Binding-site contacts:
Ligand atom N2 contacts residue ASN80 of chain 1.B at 4.3 Å.
Ligand atom C7 contacts residue SER87 of chain 1.B at 3.3 Å.
Ligand atom C7 contacts residue ASN85 of chain 1.B at 3.2 Å.
Ligand atom O5 contacts residue ASN85 of chain 1.B at 2.4 Å (h-bond).
Ligand atom C7 contacts residue SER86 of chain 1.B at 3.8 Å.
Ligand atom C8 contacts residue GLU67 of chain 1.B at 3.9 Å.
Ligand atom C3 contacts residue ASN85 of chain 1.B at 3.8 Å.
Ligand atom C8 contacts residue ASN85 of chain 1.B at 4.3 Å.
Ligand atom N2 contacts residue SER87 of chain 1.B at 4.5 Å.
Ligand atom C5 contacts residue ASN85 of chain 1.B at 3.6 Å.
Ligand atom C2 contacts residue ASN85 of chain 1.B at 2.4 Å.
Ligand atom C1 contacts residue ASN85 of chain 1.B at 1.4 Å.
Ligand atom O7 contacts residue SER87 of chain 1.B at 2.5 Å (h-bond).
Ligand atom C8 contacts residue SER86 of chain 1.B at 3.7 Å.
Ligand atom C8 contacts residue VAL78 of chain 1.B at 3.3 Å (hydrophobic).
Ligand atom C4 contacts residue ASN85 of chain 1.B at 4.2 Å.
Ligand atom N2 contacts residue ASN85 of chain 1.B at 2.9 Å (h-bond).
Ligand atom C1 contacts residue ASN80 of chain 1.B at 4.3 Å.
Ligand atom O7 contacts residue ASN85 of chain 1.B at 3.1 Å (h-bond).
Ligand atom O7 contacts residue SER86 of chain 1.B at 2.9 Å (h-bond).
Ligand atom C8 contacts residue SER87 of chain 1.B at 3.5 Å.

Sequence of chain 1.B:
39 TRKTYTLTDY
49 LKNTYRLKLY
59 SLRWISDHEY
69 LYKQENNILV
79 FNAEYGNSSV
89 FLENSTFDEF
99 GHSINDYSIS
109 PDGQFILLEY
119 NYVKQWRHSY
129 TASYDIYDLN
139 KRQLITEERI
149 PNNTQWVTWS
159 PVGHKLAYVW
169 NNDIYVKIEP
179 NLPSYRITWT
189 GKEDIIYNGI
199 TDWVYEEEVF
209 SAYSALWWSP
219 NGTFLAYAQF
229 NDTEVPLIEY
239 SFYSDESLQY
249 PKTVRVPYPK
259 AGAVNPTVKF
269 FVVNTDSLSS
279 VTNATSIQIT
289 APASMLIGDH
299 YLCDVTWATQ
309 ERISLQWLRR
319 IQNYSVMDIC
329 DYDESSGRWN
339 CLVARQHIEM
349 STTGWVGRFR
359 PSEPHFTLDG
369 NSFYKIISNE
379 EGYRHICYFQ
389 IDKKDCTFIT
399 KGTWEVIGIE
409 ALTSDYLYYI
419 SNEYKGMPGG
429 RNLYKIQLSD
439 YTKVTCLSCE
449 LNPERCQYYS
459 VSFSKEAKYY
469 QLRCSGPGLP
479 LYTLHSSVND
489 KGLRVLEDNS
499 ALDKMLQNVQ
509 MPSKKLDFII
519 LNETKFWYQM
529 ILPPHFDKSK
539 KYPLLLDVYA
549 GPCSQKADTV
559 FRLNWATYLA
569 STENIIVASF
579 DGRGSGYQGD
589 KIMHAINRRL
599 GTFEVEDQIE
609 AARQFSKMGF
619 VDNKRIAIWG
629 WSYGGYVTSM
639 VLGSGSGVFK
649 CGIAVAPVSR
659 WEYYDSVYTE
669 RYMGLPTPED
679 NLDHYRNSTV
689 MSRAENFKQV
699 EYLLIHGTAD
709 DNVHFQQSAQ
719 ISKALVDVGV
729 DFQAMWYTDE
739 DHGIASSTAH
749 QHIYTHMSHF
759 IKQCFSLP

The protein below binds the small molecule below.
Small molecule (SMILES): CC(=O)N[C@H]1[C@H](O[C@H]2[C@H](O)[C@@H](NC(C)=O)CO[C@@H]2CO)O[C@H](CO)[C@@H](O)[C@@H]1O